A protein and the small-molecule ligand that binds it are described below.
Small molecule (SMILES): CSCC[C@H]([NH3+])C(=O)N[C@@H](CO)C(=O)N[C@@H](CS)C(=O)N[C@@H](CC(=O)O)C(=O)N[C@@H](CCCC[NH3+])C(=O)N[C@@H](CO)C(=O)N[C@H](C(=O)N[C@@H](CCC(N)=O)C(=O)N[C@H](C(=O)O)[C@@H](C)O)[C@@H](C)O

Binding-site contacts:
Ligand atom CG2 contacts residue TYR75 of chain 1.A at 3.5 Å (hydrophobic).
Ligand atom O contacts residue TYR77 of chain 1.A at 2.5 Å (h-bond).
Ligand atom CG contacts residue TYR65 of chain 1.A at 2.7 Å (hydrophobic).
Ligand atom CA contacts residue SER64 of chain 1.A at 3.0 Å.
Ligand atom O contacts residue SER64 of chain 1.A at 2.8 Å (h-bond).
Ligand atom OG1 contacts residue ASN61 of chain 1.A at 3.4 Å.
Ligand atom C contacts residue THR70 of chain 1.A at 2.9 Å.
Ligand atom CB contacts residue TYR65 of chain 1.A at 3.4 Å (hydrophobic).
Ligand atom CG2 contacts residue ASN61 of chain 1.A at 3.5 Å.
Ligand atom N contacts residue THR70 of chain 1.A at 3.1 Å (h-bond).
Ligand atom N contacts residue THR70 of chain 1.A at 2.8 Å (h-bond).
Ligand atom OG1 contacts residue SER64 of chain 1.A at 2.5 Å (h-bond).
Ligand atom OG1 contacts residue PHE62 of chain 1.A at 3.4 Å (h-bond).
Ligand atom O contacts residue HIS68 of chain 1.A at 3.0 Å (h-bond).
Ligand atom OD2 contacts residue TYR65 of chain 1.A at 2.8 Å (h-bond).
Ligand atom CA contacts residue TYR77 of chain 1.A at 3.0 Å (hydrophobic).
Ligand atom CA contacts residue PHE62 of chain 1.A at 3.3 Å (hydrophobic).
Ligand atom C contacts residue TYR77 of chain 1.A at 3.4 Å (hydrophobic).
Ligand atom CG2 contacts residue ALA82 of chain 1.A at 3.5 Å (hydrophobic).
Ligand atom C contacts residue GLU69 of chain 1.A at 3.3 Å.
Ligand atom CG contacts residue LYS36 of chain 1.B at 3.5 Å.
Ligand atom O contacts residue GLY63 of chain 1.A at 3.0 Å.
Ligand atom OG contacts residue SER64 of chain 1.A at 3.2 Å (h-bond).
Ligand atom N contacts residue VAL66 of chain 1.A at 2.8 Å (h-bond).
Ligand atom CB contacts residue THR67 of chain 1.A at 3.0 Å.
Ligand atom N contacts residue PHE62 of chain 1.A at 3.2 Å (h-bond).
Ligand atom C contacts residue TYR77 of chain 1.A at 3.3 Å (hydrophobic).
Ligand atom CA contacts residue THR70 of chain 1.A at 2.8 Å.
Ligand atom OD1 contacts residue TYR65 of chain 1.A at 2.8 Å (h-bond).
Ligand atom CB contacts residue HIS68 of chain 1.A at 3.0 Å.
Ligand atom N contacts residue GLU69 of chain 1.A at 2.7 Å (salt-bridge).
Ligand atom CA contacts residue VAL66 of chain 1.A at 3.5 Å (hydrophobic).
Ligand atom CA contacts residue GLU69 of chain 1.A at 3.0 Å.
Ligand atom O contacts residue VAL66 of chain 1.A at 3.0 Å (h-bond).
Ligand atom CB contacts residue GLU69 of chain 1.A at 3.3 Å.
Ligand atom C contacts residue SER64 of chain 1.A at 3.3 Å.
Ligand atom N contacts residue SER64 of chain 1.A at 2.6 Å (h-bond).
Ligand atom CG2 contacts residue LEU84 of chain 1.A at 3.0 Å (hydrophobic).
Ligand atom OXT contacts residue TYR77 of chain 1.A at 2.7 Å (h-bond).
Ligand atom SD contacts residue THR67 of chain 1.A at 3.5 Å.

Sequence of chain 1.B:
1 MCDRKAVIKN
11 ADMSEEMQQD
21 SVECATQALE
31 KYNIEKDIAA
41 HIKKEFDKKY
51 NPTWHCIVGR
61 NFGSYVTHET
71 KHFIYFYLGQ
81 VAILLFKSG

Sequence of chain 1.A:
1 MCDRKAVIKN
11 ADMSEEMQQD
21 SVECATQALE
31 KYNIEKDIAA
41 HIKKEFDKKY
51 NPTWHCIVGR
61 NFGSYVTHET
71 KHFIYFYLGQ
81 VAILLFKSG